Binding-site contacts:
Ligand atom C4' contacts residue LEU328 of chain 2.A at 4.1 Å (hydrophobic).
Ligand atom N3 contacts residue PRO334 of chain 2.A at 3.5 Å.
Ligand atom OP2 contacts residue ARG391 of chain 2.A at 3.9 Å.
Ligand atom P contacts residue PHE333 of chain 2.A at 3.8 Å.
Ligand atom OP1 contacts residue ARG391 of chain 2.A at 3.8 Å.
Ligand atom C4' contacts residue GLN252 of chain 2.A at 3.5 Å.
Ligand atom C6 contacts residue PHE333 of chain 2.A at 3.7 Å (hydrophobic).
Ligand atom N3 contacts residue LEU328 of chain 2.A at 3.9 Å.
Ligand atom N1 contacts residue PHE333 of chain 2.A at 3.8 Å.
Ligand atom C4 contacts residue PRO334 of chain 2.A at 3.6 Å (hydrophobic).
Ligand atom C2 contacts residue LEU328 of chain 2.A at 3.0 Å (hydrophobic).
Ligand atom C5' contacts residue PHE333 of chain 2.A at 3.2 Å (hydrophobic).
Ligand atom O4' contacts residue PRO334 of chain 2.A at 4.0 Å.
Ligand atom O4' contacts residue LEU328 of chain 2.A at 3.0 Å.
Ligand atom N1 contacts residue LEU328 of chain 2.A at 3.8 Å.
Ligand atom O4 contacts residue PRO334 of chain 2.A at 3.7 Å.
Ligand atom C7 contacts residue TYR336 of chain 2.A at 3.6 Å (hydrophobic).
Ligand atom OP2 contacts residue GLN252 of chain 2.A at 4.1 Å.
Ligand atom O2 contacts residue PRO334 of chain 2.A at 3.8 Å.
Ligand atom C5' contacts residue GLN252 of chain 2.A at 3.4 Å.
Ligand atom C4 contacts residue GLY98 of chain 2.A at 3.2 Å.
Ligand atom C2' contacts residue PHE333 of chain 2.A at 2.9 Å (hydrophobic).
Ligand atom C2 contacts residue PRO334 of chain 2.A at 3.7 Å (hydrophobic).
Ligand atom O5' contacts residue GLN252 of chain 2.A at 3.1 Å (h-bond).
Ligand atom O3' contacts residue PHE333 of chain 2.A at 3.5 Å.
Ligand atom OP2 contacts residue GLU102 of chain 2.A at 3.5 Å (salt-bridge).
Ligand atom C1' contacts residue LEU328 of chain 2.A at 3.9 Å (hydrophobic).
Ligand atom C2' contacts residue LEU328 of chain 2.A at 3.7 Å (hydrophobic).
Ligand atom C5 contacts residue GLY98 of chain 2.A at 2.9 Å.
Ligand atom C6 contacts residue GLY98 of chain 2.A at 4.1 Å.
Ligand atom OP2 contacts residue PHE333 of chain 2.A at 3.3 Å.
Ligand atom C3' contacts residue PHE333 of chain 2.A at 3.8 Å (hydrophobic).
Ligand atom OP1 contacts residue GLN252 of chain 2.A at 3.7 Å.
Ligand atom O4 contacts residue ALA259 of chain 2.A at 3.2 Å.
Ligand atom O5' contacts residue PHE333 of chain 2.A at 3.8 Å.
Ligand atom C1' contacts residue PHE333 of chain 2.A at 3.1 Å (hydrophobic).
Ligand atom O5' contacts residue LEU328 of chain 2.A at 3.6 Å.
Ligand atom O4' contacts residue GLN252 of chain 2.A at 3.9 Å.
Ligand atom O4 contacts residue GLY98 of chain 2.A at 2.8 Å (h-bond).
Ligand atom O2 contacts residue LEU328 of chain 2.A at 2.2 Å.

A small-molecule ligand and the protein it binds are described below.
Small molecule (SMILES): Cc1cn([C@H]2C[C@H](O[P](=O)(O)OC[C@H]3O[C@@H](n4cc(C)c(=O)[nH]c4=O)C[C@@H]3O)[C@@H](CO[P](=O)(O)O[C@H]3C[C@H](n4ccc(=O)[nH]c4=O)O[C@@H]3COP(=O)=O)O2)c(=O)[nH]c1=O

Sequence of chain 2.A:
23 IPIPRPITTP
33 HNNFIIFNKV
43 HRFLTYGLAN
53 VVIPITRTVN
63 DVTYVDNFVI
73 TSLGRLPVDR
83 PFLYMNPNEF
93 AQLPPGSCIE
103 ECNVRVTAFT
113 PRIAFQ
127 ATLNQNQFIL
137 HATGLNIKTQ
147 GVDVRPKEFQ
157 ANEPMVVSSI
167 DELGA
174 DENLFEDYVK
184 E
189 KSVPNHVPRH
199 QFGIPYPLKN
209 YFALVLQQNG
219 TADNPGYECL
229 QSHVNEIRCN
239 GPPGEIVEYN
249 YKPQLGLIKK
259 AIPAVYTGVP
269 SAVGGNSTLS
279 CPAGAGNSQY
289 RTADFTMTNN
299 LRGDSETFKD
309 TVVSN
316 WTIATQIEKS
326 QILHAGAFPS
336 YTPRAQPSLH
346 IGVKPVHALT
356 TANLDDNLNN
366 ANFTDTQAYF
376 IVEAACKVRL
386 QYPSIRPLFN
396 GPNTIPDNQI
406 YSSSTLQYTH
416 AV